Binding-site contacts:
Ligand atom C20 contacts residue ALA46 of chain 1.W at 3.9 Å (hydrophobic).
Ligand atom C30 contacts residue ALA49 of chain 1.W at 3.8 Å (hydrophobic).
Ligand atom C21 contacts residue GLY45 of chain 1.W at 3.4 Å.
Ligand atom C4 contacts residue LEU126 of chain 1.X at 3.4 Å (hydrophobic).
Ligand atom N16 contacts residue ALA49 of chain 1.W at 3.8 Å.
Ligand atom C7 contacts residue LEU126 of chain 1.X at 3.9 Å (hydrophobic).
Ligand atom C22 contacts residue THR1 of chain 1.W at 2.7 Å.
Ligand atom C31 contacts residue ALA20 of chain 1.W at 3.8 Å (hydrophobic).
Ligand atom C32 contacts residue ALA20 of chain 1.W at 3.7 Å (hydrophobic).
Ligand atom C20 contacts residue GLY47 of chain 1.W at 3.0 Å.
Ligand atom N16 contacts residue GLY47 of chain 1.W at 3.5 Å (h-bond).
Ligand atom N13 contacts residue THR21 of chain 1.W at 3.0 Å (h-bond).
Ligand atom C19 contacts residue GLY45 of chain 1.W at 3.5 Å.
Ligand atom C21 contacts residue LYS33 of chain 1.W at 3.7 Å.
Ligand atom C17 contacts residue LYS33 of chain 1.W at 3.9 Å.
Ligand atom C20 contacts residue GLY45 of chain 1.W at 3.8 Å.
Ligand atom C27 contacts residue GLY47 of chain 1.W at 3.3 Å.
Ligand atom C1 contacts residue ARG99 of chain 1.X at 3.6 Å.
Ligand atom C18 contacts residue ALA49 of chain 1.W at 3.6 Å (hydrophobic).
Ligand atom O34 contacts residue ALA20 of chain 1.W at 3.8 Å.
Ligand atom C33 contacts residue ALA27 of chain 1.W at 3.5 Å (hydrophobic).
Ligand atom C21 contacts residue ASP53 of chain 1.W at 3.8 Å.
Ligand atom C3 contacts residue ILE127 of chain 1.X at 3.8 Å (hydrophobic).
Ligand atom O33 contacts residue GLY47 of chain 1.W at 3.3 Å (h-bond).
Ligand atom O34 contacts residue THR21 of chain 1.W at 3.7 Å.
Ligand atom C14 contacts residue THR21 of chain 1.W at 3.7 Å.
Ligand atom C22 contacts residue LYS33 of chain 1.W at 3.3 Å.
Ligand atom O32 contacts residue ALA49 of chain 1.W at 3.2 Å (h-bond).
Ligand atom C5 contacts residue ILE127 of chain 1.X at 3.6 Å (hydrophobic).
Ligand atom O34 contacts residue THR1 of chain 1.W at 3.7 Å.
Ligand atom C20 contacts residue THR52 of chain 1.W at 3.1 Å.
Ligand atom C20 contacts residue ALA49 of chain 1.W at 3.5 Å (hydrophobic).
Ligand atom C15 contacts residue GLY47 of chain 1.W at 3.9 Å.
Ligand atom C20 contacts residue THR48 of chain 1.W at 3.9 Å.
Ligand atom C5 contacts residue ARG99 of chain 1.X at 3.9 Å.
Ligand atom C21 contacts residue THR52 of chain 1.W at 3.5 Å.
Ligand atom C24 contacts residue THR21 of chain 1.W at 3.3 Å.
Ligand atom C4 contacts residue ILE127 of chain 1.X at 3.5 Å (hydrophobic).
Ligand atom O33 contacts residue THR1 of chain 1.W at 2.4 Å (h-bond).
Ligand atom C6 contacts residue ARG99 of chain 1.X at 3.2 Å.

Sequence of chain 1.W:
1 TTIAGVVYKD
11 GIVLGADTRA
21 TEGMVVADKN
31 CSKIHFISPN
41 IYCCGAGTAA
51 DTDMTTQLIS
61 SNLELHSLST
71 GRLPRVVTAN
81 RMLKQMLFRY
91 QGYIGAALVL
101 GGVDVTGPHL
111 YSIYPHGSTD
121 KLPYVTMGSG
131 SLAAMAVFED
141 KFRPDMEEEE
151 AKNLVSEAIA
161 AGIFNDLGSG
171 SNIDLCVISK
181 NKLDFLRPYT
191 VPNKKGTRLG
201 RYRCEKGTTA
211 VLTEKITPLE

Sequence of chain 1.X:
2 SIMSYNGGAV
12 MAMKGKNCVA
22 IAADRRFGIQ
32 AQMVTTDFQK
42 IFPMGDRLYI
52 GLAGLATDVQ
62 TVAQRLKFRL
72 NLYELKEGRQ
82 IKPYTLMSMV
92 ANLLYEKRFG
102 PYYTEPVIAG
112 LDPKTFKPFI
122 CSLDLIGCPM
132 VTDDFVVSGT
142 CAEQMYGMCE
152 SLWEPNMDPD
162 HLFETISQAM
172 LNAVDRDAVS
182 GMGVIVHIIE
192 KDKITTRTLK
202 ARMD

The small molecule below binds the protein below.
Small molecule (SMILES): CC(C)C[C@@H](C=O)NC(=O)[C@H](CC(C)C)NC(=O)[C@H](CC(C)C)NC(=O)OCc1ccccc1